Binding-site contacts:
Ligand atom C7 contacts residue ASN788 of chain 1.A at 3.5 Å.
Ligand atom O7 contacts residue ASN788 of chain 1.A at 3.7 Å.
Ligand atom O5 contacts residue GLN791 of chain 1.A at 4.2 Å.
Ligand atom O6 contacts residue ASN788 of chain 1.A at 4.4 Å.
Ligand atom C3 contacts residue ASN788 of chain 1.A at 3.8 Å.
Ligand atom C1 contacts residue SER790 of chain 1.A at 3.4 Å.
Ligand atom O5 contacts residue SER790 of chain 1.A at 3.4 Å (h-bond).
Ligand atom C6 contacts residue GLN791 of chain 1.A at 3.4 Å.
Ligand atom C6 contacts residue SER790 of chain 1.A at 4.3 Å.
Ligand atom C5 contacts residue ASN788 of chain 1.A at 3.6 Å.
Ligand atom O5 contacts residue ASN788 of chain 1.A at 2.3 Å (h-bond).
Ligand atom C2 contacts residue ASN788 of chain 1.A at 2.5 Å.
Ligand atom C4 contacts residue ASN788 of chain 1.A at 4.2 Å.
Ligand atom C5 contacts residue GLN791 of chain 1.A at 4.4 Å.
Ligand atom C1 contacts residue ASN788 of chain 1.A at 1.4 Å.
Ligand atom O6 contacts residue GLN791 of chain 1.A at 2.6 Å (h-bond).
Ligand atom C5 contacts residue SER790 of chain 1.A at 3.5 Å.
Ligand atom N2 contacts residue ASN788 of chain 1.A at 2.9 Å (h-bond).

A protein and the small-molecule ligand that binds it are described below.
Small molecule (SMILES): CC(=O)N[C@@H]1[C@@H](O)[C@H](O)[C@@H](CO)O[C@H]1O

Sequence of chain 1.A:
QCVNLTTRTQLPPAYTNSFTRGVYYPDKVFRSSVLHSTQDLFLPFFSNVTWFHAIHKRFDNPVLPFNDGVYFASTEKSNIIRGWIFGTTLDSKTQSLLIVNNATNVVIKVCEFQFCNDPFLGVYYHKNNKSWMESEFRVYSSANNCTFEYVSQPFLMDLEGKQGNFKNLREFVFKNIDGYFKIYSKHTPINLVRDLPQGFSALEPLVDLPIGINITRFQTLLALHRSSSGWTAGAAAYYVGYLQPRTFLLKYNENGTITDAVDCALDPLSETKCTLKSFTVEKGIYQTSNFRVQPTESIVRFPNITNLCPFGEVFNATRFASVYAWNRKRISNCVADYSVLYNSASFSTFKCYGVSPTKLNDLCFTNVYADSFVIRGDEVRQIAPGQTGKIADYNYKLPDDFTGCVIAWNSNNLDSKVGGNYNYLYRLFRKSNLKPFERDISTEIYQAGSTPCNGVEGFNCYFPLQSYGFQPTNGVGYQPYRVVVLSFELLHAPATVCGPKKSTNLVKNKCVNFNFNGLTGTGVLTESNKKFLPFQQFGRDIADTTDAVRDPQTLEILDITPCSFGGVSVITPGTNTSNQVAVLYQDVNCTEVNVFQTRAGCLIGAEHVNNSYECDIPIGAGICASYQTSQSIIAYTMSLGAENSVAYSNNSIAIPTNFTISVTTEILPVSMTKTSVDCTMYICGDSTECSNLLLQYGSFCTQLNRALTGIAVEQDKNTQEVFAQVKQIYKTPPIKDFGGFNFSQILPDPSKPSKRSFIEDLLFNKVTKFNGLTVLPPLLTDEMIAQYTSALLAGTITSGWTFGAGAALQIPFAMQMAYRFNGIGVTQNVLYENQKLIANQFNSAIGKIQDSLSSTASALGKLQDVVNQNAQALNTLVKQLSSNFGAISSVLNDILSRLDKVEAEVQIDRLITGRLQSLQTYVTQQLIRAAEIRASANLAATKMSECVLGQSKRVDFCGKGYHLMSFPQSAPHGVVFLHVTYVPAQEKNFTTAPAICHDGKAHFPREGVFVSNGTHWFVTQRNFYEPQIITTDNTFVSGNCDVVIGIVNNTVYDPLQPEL